A small-molecule ligand and the protein it binds are described below.
Small molecule (SMILES): C[C@@H]1O[C@H](O)[C@@H](F)[C@H](O)[C@@H]1O

Sequence of chain 1.B:
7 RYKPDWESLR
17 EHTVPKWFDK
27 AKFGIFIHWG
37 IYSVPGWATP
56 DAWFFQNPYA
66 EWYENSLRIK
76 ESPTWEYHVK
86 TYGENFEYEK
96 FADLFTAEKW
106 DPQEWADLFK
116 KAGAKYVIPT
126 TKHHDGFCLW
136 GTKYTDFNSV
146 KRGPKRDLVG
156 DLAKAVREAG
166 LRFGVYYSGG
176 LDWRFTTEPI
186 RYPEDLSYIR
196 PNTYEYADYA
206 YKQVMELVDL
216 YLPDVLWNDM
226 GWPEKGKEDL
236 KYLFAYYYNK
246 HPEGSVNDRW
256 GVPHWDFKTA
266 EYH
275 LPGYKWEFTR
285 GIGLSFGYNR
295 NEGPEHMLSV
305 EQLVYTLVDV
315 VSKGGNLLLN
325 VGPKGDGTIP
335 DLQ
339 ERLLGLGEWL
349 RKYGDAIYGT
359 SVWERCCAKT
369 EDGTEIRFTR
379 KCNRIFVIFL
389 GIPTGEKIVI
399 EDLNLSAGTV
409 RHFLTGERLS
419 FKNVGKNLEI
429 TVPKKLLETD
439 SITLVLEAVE

Binding-site contacts:
Ligand atom C6 contacts residue HIS34 of chain 1.B at 4.1 Å.
Ligand atom O4 contacts residue TYR171 of chain 1.B at 3.5 Å (h-bond).
Ligand atom C5 contacts residue PHE290 of chain 1.B at 3.8 Å (hydrophobic).
Ligand atom C6 contacts residue PHE290 of chain 1.B at 3.5 Å (hydrophobic).
Ligand atom O4 contacts residue ASP224 of chain 1.B at 3.3 Å (salt-bridge).
Ligand atom O5 contacts residue GLU266 of chain 1.B at 3.0 Å (salt-bridge).
Ligand atom C4 contacts residue GLU66 of chain 1.B at 3.9 Å.
Ligand atom O1 contacts residue GLU266 of chain 1.B at 3.5 Å (salt-bridge).
Ligand atom C4 contacts residue HIS34 of chain 1.B at 3.5 Å.
Ligand atom O3 contacts residue HIS129 of chain 1.B at 3.8 Å.
Ligand atom C2 contacts residue HIS129 of chain 1.B at 3.8 Å.
Ligand atom C5 contacts residue ASP224 of chain 1.B at 4.0 Å.
Ligand atom O4 contacts residue HIS34 of chain 1.B at 2.8 Å (h-bond).
Ligand atom O1 contacts residue ARG254 of chain 1.B at 3.3 Å (salt-bridge).
Ligand atom C4 contacts residue HIS128 of chain 1.B at 4.0 Å.
Ligand atom C1 contacts residue GLU266 of chain 1.B at 3.2 Å.
Ligand atom F2 contacts residue ASP224 of chain 1.B at 3.9 Å.
Ligand atom O4 contacts residue HIS128 of chain 1.B at 3.1 Å (h-bond).
Ligand atom C3 contacts residue HIS128 of chain 1.B at 4.1 Å.
Ligand atom C1 contacts residue ASP224 of chain 1.B at 3.1 Å.
Ligand atom O3 contacts residue GLU66 of chain 1.B at 2.8 Å (salt-bridge).
Ligand atom F2 contacts residue HIS129 of chain 1.B at 3.4 Å.
Ligand atom O3 contacts residue TRP67 of chain 1.B at 3.2 Å (h-bond).
Ligand atom O1 contacts residue MET225 of chain 1.B at 3.9 Å.
Ligand atom C6 contacts residue GLU266 of chain 1.B at 4.0 Å.
Ligand atom C4 contacts residue ASP224 of chain 1.B at 4.0 Å.
Ligand atom C1 contacts residue ARG254 of chain 1.B at 3.9 Å.
Ligand atom O1 contacts residue ASP224 of chain 1.B at 2.9 Å (salt-bridge).
Ligand atom C3 contacts residue TRP67 of chain 1.B at 3.9 Å (hydrophobic).
Ligand atom C4 contacts residue PHE290 of chain 1.B at 4.0 Å (hydrophobic).
Ligand atom O5 contacts residue ASP224 of chain 1.B at 3.0 Å (salt-bridge).
Ligand atom C3 contacts residue GLU66 of chain 1.B at 3.5 Å.
Ligand atom C6 contacts residue PHE32 of chain 1.B at 3.6 Å (hydrophobic).
Ligand atom O5 contacts residue ARG254 of chain 1.B at 3.4 Å (salt-bridge).
Ligand atom C2 contacts residue ASP224 of chain 1.B at 3.0 Å.
Ligand atom C5 contacts residue GLU266 of chain 1.B at 3.6 Å.
Ligand atom F2 contacts residue TRP67 of chain 1.B at 3.2 Å.
Ligand atom C3 contacts residue TYR64 of chain 1.B at 4.0 Å (hydrophobic).
Ligand atom O3 contacts residue HIS128 of chain 1.B at 3.1 Å.
Ligand atom C3 contacts residue ASP224 of chain 1.B at 4.0 Å.